A small-molecule ligand and the protein it binds are described below.
Small molecule (SMILES): OC[C@H]1O[C@H](O)[C@H](O)[C@@H](O)[C@@H]1O

Binding-site contacts:
Ligand atom O5 contacts residue GLY64 of chain 1.A at 4.4 Å.
Ligand atom O2 contacts residue GLU249 of chain 1.A at 2.6 Å (salt-bridge).
Ligand atom O3 contacts residue GLU249 of chain 1.A at 2.6 Å (salt-bridge).
Ligand atom C1 contacts residue TRP41 of chain 1.A at 3.8 Å (hydrophobic).
Ligand atom C3 contacts residue GLU249 of chain 1.A at 3.4 Å.
Ligand atom C1 contacts residue GLU249 of chain 1.A at 4.2 Å.
Ligand atom C2 contacts residue TRP41 of chain 1.A at 4.0 Å (hydrophobic).
Ligand atom O1 contacts residue HIS251 of chain 1.A at 4.4 Å.
Ligand atom C2 contacts residue GLU249 of chain 1.A at 3.0 Å.
Ligand atom O5 contacts residue TRP41 of chain 1.A at 3.5 Å.
Ligand atom O6 contacts residue TRP41 of chain 1.A at 4.1 Å.
Ligand atom C2 contacts residue HIS251 of chain 1.A at 3.7 Å.
Ligand atom O3 contacts residue PRO250 of chain 1.A at 4.3 Å.
Ligand atom C1 contacts residue HIS251 of chain 1.A at 3.7 Å.
Ligand atom O2 contacts residue PRO250 of chain 1.A at 3.8 Å.
Ligand atom O2 contacts residue HIS251 of chain 1.A at 3.5 Å.
Ligand atom C4 contacts residue GLU249 of chain 1.A at 4.2 Å.
Ligand atom O6 contacts residue SER43 of chain 1.A at 4.0 Å.

Sequence of chain 1.A:
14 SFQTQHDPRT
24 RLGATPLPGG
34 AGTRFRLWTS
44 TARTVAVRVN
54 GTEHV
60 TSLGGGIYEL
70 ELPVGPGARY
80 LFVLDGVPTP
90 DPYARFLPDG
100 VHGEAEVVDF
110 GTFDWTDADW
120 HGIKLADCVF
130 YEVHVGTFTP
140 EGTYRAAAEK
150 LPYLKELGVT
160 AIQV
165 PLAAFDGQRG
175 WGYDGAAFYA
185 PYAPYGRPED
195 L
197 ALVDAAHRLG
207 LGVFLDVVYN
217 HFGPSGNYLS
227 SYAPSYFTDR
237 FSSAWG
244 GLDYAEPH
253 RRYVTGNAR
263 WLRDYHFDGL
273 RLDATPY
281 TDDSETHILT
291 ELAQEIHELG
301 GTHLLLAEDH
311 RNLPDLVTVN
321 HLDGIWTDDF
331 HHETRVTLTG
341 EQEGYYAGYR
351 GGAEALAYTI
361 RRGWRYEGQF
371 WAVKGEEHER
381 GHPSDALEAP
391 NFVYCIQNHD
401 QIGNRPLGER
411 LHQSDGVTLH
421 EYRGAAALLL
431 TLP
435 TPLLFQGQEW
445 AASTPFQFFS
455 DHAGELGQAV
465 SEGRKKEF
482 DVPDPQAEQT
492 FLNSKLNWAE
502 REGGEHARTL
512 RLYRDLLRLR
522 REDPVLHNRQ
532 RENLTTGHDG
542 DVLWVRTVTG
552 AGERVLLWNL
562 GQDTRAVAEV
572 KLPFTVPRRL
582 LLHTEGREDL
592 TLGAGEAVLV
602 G